Sequence of chain 2.C:
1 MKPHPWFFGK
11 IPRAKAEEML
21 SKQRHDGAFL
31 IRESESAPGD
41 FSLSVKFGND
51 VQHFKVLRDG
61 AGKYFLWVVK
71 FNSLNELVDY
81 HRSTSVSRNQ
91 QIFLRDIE

The small molecule below binds the protein below.
Small molecule (SMILES): CC(C)[C@@H]1NC(=O)[C@H](CC(N)=O)NC(=O)[C@H](C(C)C)NC(=O)[C@H](Cc2ccc(OP(=O)(O)O)cc2)NC(=O)CCCCCCNC1=O

Binding-site contacts:
Ligand atom CB contacts residue PHE54 of chain 2.C at 3.7 Å (hydrophobic).
Ligand atom OH contacts residue SER42 of chain 2.C at 2.9 Å (h-bond).
Ligand atom O1P contacts residue SER36 of chain 2.C at 2.6 Å (h-bond).
Ligand atom P contacts residue ARG13 of chain 2.C at 3.7 Å.
Ligand atom O3P contacts residue ARG13 of chain 2.C at 3.0 Å (salt-bridge).
Ligand atom O2P contacts residue SER34 of chain 2.C at 3.4 Å (h-bond).
Ligand atom N contacts residue HIS53 of chain 2.C at 3.0 Å (h-bond).
Ligand atom OH contacts residue SER34 of chain 2.C at 3.1 Å (h-bond).
Ligand atom ND2 contacts residue LEU57 of chain 2.C at 3.8 Å.
Ligand atom CB contacts residue TRP67 of chain 2.C at 3.4 Å (hydrophobic).
Ligand atom CB contacts residue LEU66 of chain 2.C at 3.6 Å (hydrophobic).
Ligand atom ND2 contacts residue LEU66 of chain 2.C at 3.0 Å (h-bond).
Ligand atom P contacts residue SER34 of chain 2.C at 3.6 Å.
Ligand atom CG2 contacts residue HIS53 of chain 2.C at 3.3 Å.
Ligand atom P contacts residue SER42 of chain 2.C at 3.7 Å.
Ligand atom CE1 contacts residue SER42 of chain 2.C at 3.7 Å.
Ligand atom CB contacts residue HIS53 of chain 2.C at 3.6 Å.
Ligand atom P contacts residue SER36 of chain 2.C at 3.7 Å.
Ligand atom O2P contacts residue SER42 of chain 2.C at 3.5 Å (h-bond).
Ligand atom OH contacts residue SER36 of chain 2.C at 3.6 Å (h-bond).
Ligand atom CZ contacts residue SER42 of chain 2.C at 3.6 Å.
Ligand atom CA contacts residue HIS53 of chain 2.C at 3.5 Å.
Ligand atom CA contacts residue TRP67 of chain 2.C at 3.5 Å (hydrophobic).
Ligand atom O1P contacts residue ARG13 of chain 2.C at 2.8 Å (salt-bridge).
Ligand atom CD1 contacts residue HIS53 of chain 2.C at 3.5 Å.
Ligand atom CB contacts residue HIS53 of chain 2.C at 3.8 Å.
Ligand atom P contacts residue ARG32 of chain 2.C at 3.7 Å.
Ligand atom O2P contacts residue ARG32 of chain 2.C at 2.8 Å (salt-bridge).
Ligand atom CE2 contacts residue SER36 of chain 2.C at 3.7 Å.
Ligand atom ND2 contacts residue LYS55 of chain 2.C at 2.8 Å (salt-bridge).
Ligand atom OD1 contacts residue PHE54 of chain 2.C at 3.6 Å.
Ligand atom CG contacts residue LYS55 of chain 2.C at 3.6 Å.
Ligand atom CG1 contacts residue PHE54 of chain 2.C at 3.5 Å (hydrophobic).
Ligand atom O2P contacts residue GLU35 of chain 2.C at 2.8 Å (salt-bridge).
Ligand atom O1P contacts residue SER34 of chain 2.C at 3.8 Å.
Ligand atom O3P contacts residue ARG32 of chain 2.C at 2.9 Å (salt-bridge).
Ligand atom CG contacts residue LEU66 of chain 2.C at 3.8 Å (hydrophobic).
Ligand atom CG contacts residue LYS55 of chain 2.C at 3.8 Å.
Ligand atom OD1 contacts residue LYS55 of chain 2.C at 2.8 Å (salt-bridge).
Ligand atom C contacts residue HIS53 of chain 2.C at 3.7 Å.